Binding-site contacts:
Ligand atom C2 contacts residue TYR95 of chain 1.F at 3.2 Å (hydrophobic).
Ligand atom O3 contacts residue TYR95 of chain 1.F at 2.1 Å (h-bond).
Ligand atom O4 contacts residue PHE112 of chain 1.F at 3.6 Å.
Ligand atom C45 contacts residue TYR95 of chain 1.F at 3.7 Å (hydrophobic).
Ligand atom O4 contacts residue PHE38 of chain 1.F at 3.4 Å.
Ligand atom C3 contacts residue ILE58 of chain 1.F at 3.8 Å (hydrophobic).
Ligand atom C5 contacts residue PHE48 of chain 1.F at 3.3 Å (hydrophobic).
Ligand atom O6 contacts residue PHE38 of chain 1.F at 3.9 Å.
Ligand atom O1 contacts residue TYR95 of chain 1.F at 3.5 Å (h-bond).
Ligand atom O4 contacts residue ASP39 of chain 1.F at 3.9 Å.
Ligand atom C42 contacts residue TYR95 of chain 1.F at 3.2 Å (hydrophobic).
Ligand atom C35 contacts residue ILE103 of chain 1.F at 3.9 Å (hydrophobic).
Ligand atom O6 contacts residue ASP39 of chain 1.F at 3.0 Å (salt-bridge).
Ligand atom C27 contacts residue TYR95 of chain 1.F at 3.8 Å (hydrophobic).
Ligand atom C41 contacts residue PHE48 of chain 1.F at 3.4 Å (hydrophobic).
Ligand atom O5 contacts residue ASP39 of chain 1.F at 3.8 Å.
Ligand atom C12 contacts residue ILE100 of chain 1.F at 3.9 Å (hydrophobic).
Ligand atom O4 contacts residue TYR28 of chain 1.F at 3.1 Å.
Ligand atom C30 contacts residue TYR95 of chain 1.F at 3.9 Å (hydrophobic).
Ligand atom C5 contacts residue TYR28 of chain 1.F at 3.5 Å (hydrophobic).
Ligand atom C45 contacts residue ALA94 of chain 1.F at 3.3 Å (hydrophobic).
Ligand atom N7 contacts residue TYR95 of chain 1.F at 3.5 Å (h-bond).
Ligand atom C10 contacts residue ASP39 of chain 1.F at 3.9 Å.
Ligand atom O2 contacts residue TYR95 of chain 1.F at 3.9 Å.
Ligand atom C8 contacts residue TYR95 of chain 1.F at 3.1 Å (hydrophobic).
Ligand atom C3 contacts residue TRP61 of chain 1.F at 3.7 Å (hydrophobic).
Ligand atom C11 contacts residue TYR95 of chain 1.F at 3.6 Å (hydrophobic).
Ligand atom O2 contacts residue ILE58 of chain 1.F at 3.0 Å (h-bond).
Ligand atom C6 contacts residue TYR28 of chain 1.F at 3.3 Å (hydrophobic).
Ligand atom O2 contacts residue VAL57 of chain 1.F at 3.2 Å.
Ligand atom C1 contacts residue TYR95 of chain 1.F at 3.2 Å (hydrophobic).
Ligand atom C28 contacts residue GLN56 of chain 1.F at 4.0 Å.
Ligand atom O10 contacts residue GLN56 of chain 1.F at 3.2 Å (h-bond).
Ligand atom C36 contacts residue TYR28 of chain 1.F at 4.0 Å (hydrophobic).
Ligand atom C4 contacts residue PHE48 of chain 1.F at 3.3 Å (hydrophobic).
Ligand atom C5 contacts residue TRP61 of chain 1.F at 3.8 Å (hydrophobic).
Ligand atom C4 contacts residue TRP61 of chain 1.F at 3.6 Å (hydrophobic).
Ligand atom O3 contacts residue PHE112 of chain 1.F at 3.9 Å.
Ligand atom C12 contacts residue TYR95 of chain 1.F at 3.8 Å (hydrophobic).
Ligand atom O5 contacts residue TYR28 of chain 1.F at 3.8 Å.

The small molecule below binds the protein below.
Small molecule (SMILES): C=CC[C@@H]1/C=C(\C)C[C@H](C)C[C@H](OC)[C@H]2O[C@@](O)(C(=O)C(=O)N3CCCC[C@H]3C(=O)O[C@H](/C(C)=C/[C@@H]3CC[C@@H](O)[C@H](OC)C3)[C@H](C)[C@@H](O)CC1=O)[C@H](C)C[C@@H]2OC

Sequence of chain 1.F:
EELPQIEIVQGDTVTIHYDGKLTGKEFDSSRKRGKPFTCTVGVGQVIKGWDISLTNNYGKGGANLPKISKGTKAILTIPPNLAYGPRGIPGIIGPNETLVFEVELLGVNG